Binding-site contacts:
Ligand atom C contacts residue ASN39 of chain 1.A at 4.3 Å.
Ligand atom CB contacts residue AMV1 of chain 1.D at 3.7 Å.
Ligand atom CA contacts residue ASN39 of chain 1.A at 3.7 Å.
Ligand atom O contacts residue AMV1 of chain 1.D at 3.8 Å.
Ligand atom O contacts residue AMV1 of chain 1.D at 3.1 Å.
Ligand atom CA contacts residue AMV1 of chain 1.D at 2.4 Å.
Ligand atom C contacts residue ASN39 of chain 1.A at 4.5 Å.
Ligand atom CB contacts residue HIS34 of chain 1.A at 3.9 Å.
Ligand atom N contacts residue ASN39 of chain 1.A at 4.0 Å.
Ligand atom N contacts residue ASN32 of chain 1.A at 4.1 Å.
Ligand atom N contacts residue AMV1 of chain 1.D at 1.3 Å.
Ligand atom OXT contacts residue ASN39 of chain 1.A at 3.4 Å (h-bond).
Ligand atom CA contacts residue AMV1 of chain 1.D at 4.1 Å.
Ligand atom OXT contacts residue AMV1 of chain 1.D at 3.5 Å.
Ligand atom CB contacts residue SER35 of chain 1.A at 4.1 Å.
Ligand atom C contacts residue AMV1 of chain 1.D at 3.5 Å.
Ligand atom CA contacts residue SER35 of chain 1.A at 4.3 Å.
Ligand atom CB contacts residue ASN39 of chain 1.A at 4.3 Å.
Ligand atom C contacts residue AMV1 of chain 1.D at 3.0 Å.
Ligand atom N contacts residue AMV1 of chain 1.D at 3.7 Å.
Ligand atom N contacts residue SER35 of chain 1.A at 4.0 Å.

Sequence of chain 1.A:
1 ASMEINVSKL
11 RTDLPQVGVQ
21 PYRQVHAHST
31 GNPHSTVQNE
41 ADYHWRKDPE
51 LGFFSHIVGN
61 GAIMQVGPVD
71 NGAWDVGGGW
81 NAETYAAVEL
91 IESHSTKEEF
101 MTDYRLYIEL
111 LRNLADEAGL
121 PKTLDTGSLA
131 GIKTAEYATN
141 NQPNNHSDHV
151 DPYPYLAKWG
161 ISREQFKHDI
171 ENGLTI

This small molecule binds to this protein.
Small molecule (SMILES): C[C@H](N)C(=O)N[C@H](C)C(=O)O